This protein binds this small molecule.
Small molecule (SMILES): [H]/N=C(\N)NOCC1(COc2cc(C)cc(OS(=O)(=O)c3ccccc3S(C)(=O)=O)c2)CC1

Sequence of chain 1.B:
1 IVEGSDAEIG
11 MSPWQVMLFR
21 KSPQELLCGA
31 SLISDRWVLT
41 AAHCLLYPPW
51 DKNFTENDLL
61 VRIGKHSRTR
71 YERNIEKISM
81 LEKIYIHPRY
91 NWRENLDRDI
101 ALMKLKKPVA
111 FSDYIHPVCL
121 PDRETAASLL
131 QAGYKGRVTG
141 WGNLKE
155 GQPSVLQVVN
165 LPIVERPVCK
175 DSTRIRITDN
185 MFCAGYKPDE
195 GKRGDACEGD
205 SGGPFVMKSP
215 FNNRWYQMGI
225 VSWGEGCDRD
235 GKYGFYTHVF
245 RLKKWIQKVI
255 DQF

Binding-site contacts:
Ligand atom C24 contacts residue ASN95 of chain 1.B at 3.9 Å.
Ligand atom N11 contacts residue GLY230 of chain 1.B at 2.9 Å (h-bond).
Ligand atom N10 contacts residue TRP227 of chain 1.B at 3.6 Å.
Ligand atom CEA contacts residue CYS201 of chain 1.B at 3.2 Å (hydrophobic).
Ligand atom C17 contacts residue GLY228 of chain 1.B at 3.5 Å.
Ligand atom C14 contacts residue SER205 of chain 1.B at 3.8 Å.
Ligand atom C4 contacts residue TRP227 of chain 1.B at 3.9 Å (hydrophobic).
Ligand atom C3 contacts residue HIS43 of chain 1.B at 3.8 Å.
Ligand atom C5 contacts residue GLY228 of chain 1.B at 3.2 Å.
Ligand atom O7 contacts residue TRP227 of chain 1.B at 3.7 Å.
Ligand atom C17 contacts residue ALA200 of chain 1.B at 3.8 Å (hydrophobic).
Ligand atom O21 contacts residue GLU229 of chain 1.B at 3.8 Å.
Ligand atom C26 contacts residue ILE179 of chain 1.B at 3.9 Å (hydrophobic).
Ligand atom N11 contacts residue CYS231 of chain 1.B at 3.9 Å.
Ligand atom C3 contacts residue SER226 of chain 1.B at 3.8 Å.
Ligand atom C17 contacts residue ASP199 of chain 1.B at 3.5 Å.
Ligand atom C24 contacts residue GLU94 of chain 1.B at 3.8 Å.
Ligand atom N12 contacts residue GLY228 of chain 1.B at 3.9 Å.
Ligand atom C23 contacts residue GLU94 of chain 1.B at 3.0 Å.
Ligand atom O22 contacts residue GLY228 of chain 1.B at 3.5 Å (h-bond).
Ligand atom O16 contacts residue TRP227 of chain 1.B at 2.9 Å.
Ligand atom CEB contacts residue GLU202 of chain 1.B at 3.7 Å.
Ligand atom C10 contacts residue SER205 of chain 1.B at 3.8 Å.
Ligand atom CEB contacts residue SER205 of chain 1.B at 3.6 Å.
Ligand atom N10 contacts residue GLY228 of chain 1.B at 3.1 Å (h-bond).
Ligand atom C15 contacts residue VAL225 of chain 1.B at 3.9 Å (hydrophobic).
Ligand atom C2A contacts residue LEU96 of chain 1.B at 3.6 Å (hydrophobic).
Ligand atom N11 contacts residue ALA200 of chain 1.B at 3.4 Å (h-bond).
Ligand atom O16 contacts residue GLY228 of chain 1.B at 3.0 Å (h-bond).
Ligand atom O22 contacts residue TRP227 of chain 1.B at 3.4 Å.
Ligand atom CEA contacts residue GLU202 of chain 1.B at 3.4 Å.
Ligand atom C4 contacts residue GLY228 of chain 1.B at 3.9 Å.
Ligand atom N12 contacts residue ASP199 of chain 1.B at 2.9 Å (salt-bridge).
Ligand atom N12 contacts residue GLY238 of chain 1.B at 3.4 Å.
Ligand atom N11 contacts residue ASP199 of chain 1.B at 2.6 Å (salt-bridge).
Ligand atom CEB contacts residue CYS201 of chain 1.B at 3.2 Å (hydrophobic).
Ligand atom N12 contacts residue TRP227 of chain 1.B at 3.8 Å.
Ligand atom C25 contacts residue ILE179 of chain 1.B at 3.8 Å (hydrophobic).
Ligand atom C2A contacts residue HIS43 of chain 1.B at 3.1 Å.
Ligand atom O7 contacts residue GLY228 of chain 1.B at 3.5 Å (h-bond).